Sequence of chain 1.E:
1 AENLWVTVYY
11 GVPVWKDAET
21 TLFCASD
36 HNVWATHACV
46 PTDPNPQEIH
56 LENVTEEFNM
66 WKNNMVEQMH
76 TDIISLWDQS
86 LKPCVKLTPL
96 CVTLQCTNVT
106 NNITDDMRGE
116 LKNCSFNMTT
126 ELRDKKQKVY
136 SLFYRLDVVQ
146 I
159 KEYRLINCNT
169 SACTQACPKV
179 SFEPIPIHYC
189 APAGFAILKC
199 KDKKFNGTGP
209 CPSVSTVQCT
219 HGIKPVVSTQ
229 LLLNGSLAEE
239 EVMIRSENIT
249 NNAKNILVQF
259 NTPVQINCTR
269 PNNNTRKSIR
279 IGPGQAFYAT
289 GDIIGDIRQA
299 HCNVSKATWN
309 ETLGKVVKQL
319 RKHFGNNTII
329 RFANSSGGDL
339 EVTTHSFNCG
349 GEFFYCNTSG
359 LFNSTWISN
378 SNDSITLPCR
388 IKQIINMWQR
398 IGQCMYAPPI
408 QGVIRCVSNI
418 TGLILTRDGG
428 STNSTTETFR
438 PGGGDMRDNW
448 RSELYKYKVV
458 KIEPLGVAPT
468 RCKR

The protein below binds the small molecule below.
Small molecule (SMILES): CC(=O)N[C@H]1[C@H](O[C@H]2[C@H](O)[C@@H](NC(C)=O)CO[C@@H]2CO)O[C@H](CO)[C@@H](O)[C@@H]1O

Binding-site contacts:
Ligand atom C5 contacts residue ASN265 of chain 1.E at 3.7 Å.
Ligand atom C4 contacts residue ASN265 of chain 1.E at 4.2 Å.
Ligand atom O7 contacts residue NAG1 of chain 1.OA at 3.8 Å.
Ligand atom O3 contacts residue GLN263 of chain 1.E at 4.4 Å.
Ligand atom C6 contacts residue ARG412 of chain 1.E at 4.5 Å.
Ligand atom C4 contacts residue GLN263 of chain 1.E at 4.1 Å.
Ligand atom N2 contacts residue ASN265 of chain 1.E at 2.9 Å (h-bond).
Ligand atom C8 contacts residue SER303 of chain 1.E at 3.7 Å.
Ligand atom O5 contacts residue VAL414 of chain 1.E at 4.4 Å.
Ligand atom O5 contacts residue ASN265 of chain 1.E at 2.4 Å (h-bond).
Ligand atom C7 contacts residue ASN301 of chain 1.E at 4.4 Å.
Ligand atom C8 contacts residue VAL302 of chain 1.E at 4.0 Å (hydrophobic).
Ligand atom C2 contacts residue GLN263 of chain 1.E at 3.9 Å.
Ligand atom C2 contacts residue ASN265 of chain 1.E at 2.5 Å.
Ligand atom C5 contacts residue GLN263 of chain 1.E at 4.0 Å.
Ligand atom O6 contacts residue ASN379 of chain 1.E at 3.7 Å.
Ligand atom N2 contacts residue GLN263 of chain 1.E at 3.9 Å.
Ligand atom O6 contacts residue VAL414 of chain 1.E at 4.1 Å.
Ligand atom C3 contacts residue GLN263 of chain 1.E at 3.4 Å.
Ligand atom C3 contacts residue ASN265 of chain 1.E at 3.8 Å.
Ligand atom O7 contacts residue ASN301 of chain 1.E at 3.8 Å.
Ligand atom O4 contacts residue GLN263 of chain 1.E at 4.4 Å.
Ligand atom C1 contacts residue ASN265 of chain 1.E at 1.4 Å.
Ligand atom O7 contacts residue ASN265 of chain 1.E at 3.0 Å (h-bond).
Ligand atom C7 contacts residue ASN265 of chain 1.E at 3.1 Å.
Ligand atom C8 contacts residue ASN301 of chain 1.E at 4.1 Å.
Ligand atom C8 contacts residue SER381 of chain 1.E at 4.2 Å.
Ligand atom O5 contacts residue ARG412 of chain 1.E at 3.4 Å (salt-bridge).
Ligand atom C8 contacts residue ASN265 of chain 1.E at 4.4 Å.
Ligand atom O5 contacts residue GLN263 of chain 1.E at 4.4 Å.
Ligand atom O6 contacts residue ARG412 of chain 1.E at 3.5 Å (salt-bridge).
Ligand atom C1 contacts residue GLN263 of chain 1.E at 3.7 Å.
Ligand atom C1 contacts residue ARG412 of chain 1.E at 4.1 Å.